Binding-site contacts:
Ligand atom N2 contacts residue GLY51 of chain 1.B at 4.0 Å.
Ligand atom C7 contacts residue TRP52 of chain 1.B at 3.9 Å (hydrophobic).
Ligand atom C8 contacts residue NAG1 of chain 1.X at 3.4 Å.
Ligand atom C8 contacts residue PHE50 of chain 1.B at 3.7 Å (hydrophobic).
Ligand atom C6 contacts residue NAG1 of chain 1.X at 4.1 Å.
Ligand atom C7 contacts residue GLY51 of chain 1.B at 3.8 Å.
Ligand atom O5 contacts residue ASN82 of chain 1.A at 2.4 Å (h-bond).
Ligand atom O7 contacts residue ASN82 of chain 1.A at 3.3 Å (h-bond).
Ligand atom O7 contacts residue GLY51 of chain 1.B at 4.1 Å.
Ligand atom C2 contacts residue ASN82 of chain 1.A at 2.4 Å.
Ligand atom C8 contacts residue GLY76 of chain 1.B at 3.5 Å.
Ligand atom O4 contacts residue ASN137 of chain 1.B at 3.1 Å (h-bond).
Ligand atom C1 contacts residue TRP52 of chain 1.B at 4.1 Å (hydrophobic).
Ligand atom O7 contacts residue TRP52 of chain 1.B at 3.1 Å.
Ligand atom C3 contacts residue ASN628 of chain 1.A at 3.7 Å.
Ligand atom O3 contacts residue GLY51 of chain 1.B at 3.3 Å.
Ligand atom C1 contacts residue ASN82 of chain 1.A at 1.5 Å.
Ligand atom C1 contacts residue NAG1 of chain 1.X at 4.0 Å.
Ligand atom N2 contacts residue ASN628 of chain 1.A at 3.8 Å.
Ligand atom C3 contacts residue NAG1 of chain 1.X at 3.9 Å.
Ligand atom C8 contacts residue TRP52 of chain 1.B at 3.5 Å (hydrophobic).
Ligand atom O6 contacts residue ASN137 of chain 1.B at 3.8 Å.
Ligand atom O7 contacts residue GLY76 of chain 1.B at 3.5 Å.
Ligand atom C2 contacts residue TRP52 of chain 1.B at 3.8 Å (hydrophobic).
Ligand atom C3 contacts residue ASN82 of chain 1.A at 3.7 Å.
Ligand atom C8 contacts residue GLY51 of chain 1.B at 3.8 Å.
Ligand atom O3 contacts residue NAG1 of chain 1.X at 3.9 Å.
Ligand atom O3 contacts residue NAG1 of chain 1.X at 3.3 Å (h-bond).
Ligand atom O3 contacts residue ASN628 of chain 1.A at 3.0 Å (h-bond).
Ligand atom C7 contacts residue GLY76 of chain 1.B at 3.9 Å.
Ligand atom O6 contacts residue NAG1 of chain 1.X at 4.0 Å.
Ligand atom C7 contacts residue ASN82 of chain 1.A at 3.3 Å.
Ligand atom C6 contacts residue ARG120 of chain 1.B at 3.5 Å.
Ligand atom C2 contacts residue NAG1 of chain 1.X at 3.9 Å.
Ligand atom O7 contacts residue NAG1 of chain 1.X at 3.6 Å.
Ligand atom C5 contacts residue ASN82 of chain 1.A at 3.6 Å.
Ligand atom N2 contacts residue ASN82 of chain 1.A at 2.9 Å (h-bond).
Ligand atom C7 contacts residue NAG1 of chain 1.X at 3.8 Å.
Ligand atom N2 contacts residue TRP52 of chain 1.B at 3.4 Å.
Ligand atom O3 contacts residue TRP52 of chain 1.B at 2.9 Å (h-bond).

A small-molecule ligand and the protein it binds are described below.
Small molecule (SMILES): CC(=O)N[C@H]1[C@H](O[C@H]2[C@H](O)[C@@H](NC(C)=O)CO[C@@H]2CO)O[C@H](CO)[C@@H](O[C@@H]2O[C@H](CO[C@H]3O[C@H](CO)[C@@H](O)[C@H](O)[C@@H]3O)[C@@H](O)[C@H](O[C@H]3O[C@H](CO)[C@@H](O)[C@H](O)[C@@H]3O)[C@@H]2O)[C@@H]1O

Sequence of chain 1.A:
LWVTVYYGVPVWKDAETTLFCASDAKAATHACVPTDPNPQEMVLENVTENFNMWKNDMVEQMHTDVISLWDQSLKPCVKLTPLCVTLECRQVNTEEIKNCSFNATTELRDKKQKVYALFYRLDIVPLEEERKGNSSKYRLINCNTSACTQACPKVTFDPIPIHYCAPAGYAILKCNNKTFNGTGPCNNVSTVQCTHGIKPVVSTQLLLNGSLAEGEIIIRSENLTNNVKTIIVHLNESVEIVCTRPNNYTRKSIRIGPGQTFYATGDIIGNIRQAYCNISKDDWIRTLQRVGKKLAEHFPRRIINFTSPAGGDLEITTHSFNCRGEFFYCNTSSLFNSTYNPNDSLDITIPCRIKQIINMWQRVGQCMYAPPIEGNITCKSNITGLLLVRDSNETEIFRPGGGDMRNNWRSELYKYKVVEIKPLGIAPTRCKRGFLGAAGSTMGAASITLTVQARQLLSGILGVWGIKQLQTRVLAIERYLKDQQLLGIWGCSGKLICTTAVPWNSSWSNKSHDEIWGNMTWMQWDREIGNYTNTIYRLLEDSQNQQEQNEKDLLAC

Sequence of chain 1.B:
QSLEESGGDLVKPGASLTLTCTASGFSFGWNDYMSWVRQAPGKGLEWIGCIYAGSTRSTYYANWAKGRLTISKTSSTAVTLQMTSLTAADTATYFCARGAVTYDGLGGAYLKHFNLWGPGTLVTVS